Binding-site contacts:
Ligand atom O6 contacts residue DG4 of chain 58.C at 3.5 Å (h-bond).
Ligand atom N4 contacts residue VAL495 of chain 58.A at 3.1 Å.
Ligand atom C6 contacts residue VAL495 of chain 58.A at 3.7 Å (hydrophobic).
Ligand atom C2 contacts residue DG3 of chain 58.C at 3.4 Å.
Ligand atom C4 contacts residue DG3 of chain 58.C at 3.5 Å.
Ligand atom C4 contacts residue VAL495 of chain 58.A at 3.1 Å (hydrophobic).
Ligand atom N4 contacts residue PHE487 of chain 58.A at 2.9 Å (h-bond).
Ligand atom C6 contacts residue TYR404 of chain 58.A at 3.6 Å (hydrophobic).
Ligand atom N1 contacts residue DG3 of chain 58.C at 3.5 Å.
Ligand atom O5' contacts residue SER403 of chain 58.A at 3.1 Å (h-bond).
Ligand atom O6 contacts residue DG3 of chain 58.C at 3.5 Å.
Ligand atom N1 contacts residue TYR404 of chain 58.A at 3.6 Å.
Ligand atom N4 contacts residue GLU493 of chain 58.A at 2.6 Å (salt-bridge).
Ligand atom C6 contacts residue DG3 of chain 58.C at 3.5 Å.
Ligand atom C4' contacts residue ASP401 of chain 58.A at 3.5 Å.
Ligand atom O4' contacts residue SER403 of chain 58.A at 3.3 Å (h-bond).
Ligand atom C5' contacts residue PHE402 of chain 58.A at 3.4 Å (hydrophobic).
Ligand atom C4 contacts residue PHE487 of chain 58.A at 3.7 Å (hydrophobic).
Ligand atom C4 contacts residue GLU493 of chain 58.A at 3.4 Å.
Ligand atom OP2 contacts residue HIS496 of chain 58.A at 2.9 Å (h-bond).
Ligand atom N3 contacts residue GLU493 of chain 58.A at 3.5 Å (salt-bridge).
Ligand atom C1' contacts residue SER403 of chain 58.A at 3.2 Å.
Ligand atom O4' contacts residue ASP401 of chain 58.A at 3.2 Å (salt-bridge).
Ligand atom C2 contacts residue TYR404 of chain 58.A at 3.6 Å (hydrophobic).
Ligand atom C5' contacts residue ASP401 of chain 58.A at 3.5 Å.
Ligand atom N3 contacts residue DG3 of chain 58.C at 3.4 Å.
Ligand atom O3' contacts residue ASP401 of chain 58.A at 3.5 Å.
Ligand atom C5' contacts residue SER403 of chain 58.A at 3.2 Å.
Ligand atom C8 contacts residue DG3 of chain 58.C at 3.6 Å.
Ligand atom C1' contacts residue DG3 of chain 58.C at 3.7 Å.
Ligand atom O5' contacts residue ASP401 of chain 58.A at 3.7 Å.
Ligand atom O3' contacts residue HIS496 of chain 58.A at 3.7 Å.
Ligand atom C2' contacts residue THR494 of chain 58.A at 3.3 Å.
Ligand atom C5 contacts residue VAL495 of chain 58.A at 3.0 Å (hydrophobic).
Ligand atom N2 contacts residue DG3 of chain 58.C at 3.5 Å (h-bond).
Ligand atom C5 contacts residue DG3 of chain 58.C at 3.4 Å.
Ligand atom N4 contacts residue GLU489 of chain 58.A at 3.7 Å.
Ligand atom O4' contacts residue DG3 of chain 58.C at 3.2 Å (h-bond).
Ligand atom N9 contacts residue DG3 of chain 58.C at 3.6 Å.
Ligand atom O3' contacts residue SER403 of chain 58.A at 3.5 Å.

Sequence of chain 58.A:
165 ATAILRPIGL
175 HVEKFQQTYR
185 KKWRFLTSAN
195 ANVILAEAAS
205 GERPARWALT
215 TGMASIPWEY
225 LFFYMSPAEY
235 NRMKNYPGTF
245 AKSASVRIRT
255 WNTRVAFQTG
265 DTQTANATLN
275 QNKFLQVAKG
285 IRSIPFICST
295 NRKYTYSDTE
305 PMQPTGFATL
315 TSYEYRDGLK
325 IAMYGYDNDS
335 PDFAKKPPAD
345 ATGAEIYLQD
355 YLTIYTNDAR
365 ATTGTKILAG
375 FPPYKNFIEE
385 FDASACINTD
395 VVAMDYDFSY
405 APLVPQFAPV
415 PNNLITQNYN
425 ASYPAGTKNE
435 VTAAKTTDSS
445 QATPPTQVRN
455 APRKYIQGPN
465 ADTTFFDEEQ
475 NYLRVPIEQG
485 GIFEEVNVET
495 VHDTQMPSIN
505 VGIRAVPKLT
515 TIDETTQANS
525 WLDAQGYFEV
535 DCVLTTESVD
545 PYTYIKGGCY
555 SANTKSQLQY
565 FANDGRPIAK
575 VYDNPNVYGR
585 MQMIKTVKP

A small-molecule ligand and the protein it binds are described below.
Small molecule (SMILES): Nc1ccn([C@H]2C[C@H](O[P](=O)(O)OC[C@H]3O[C@@H](n4cnc5c(=O)nc(N)[nH]c54)C[C@@H]3O[P](=O)(O)OC[C@H]3O[C@@H](n4cnc5c(N)ncnc54)C[C@@H]3O)[C@@H](COP(=O)=O)O2)c(=O)n1